Sequence of chain 1.A:
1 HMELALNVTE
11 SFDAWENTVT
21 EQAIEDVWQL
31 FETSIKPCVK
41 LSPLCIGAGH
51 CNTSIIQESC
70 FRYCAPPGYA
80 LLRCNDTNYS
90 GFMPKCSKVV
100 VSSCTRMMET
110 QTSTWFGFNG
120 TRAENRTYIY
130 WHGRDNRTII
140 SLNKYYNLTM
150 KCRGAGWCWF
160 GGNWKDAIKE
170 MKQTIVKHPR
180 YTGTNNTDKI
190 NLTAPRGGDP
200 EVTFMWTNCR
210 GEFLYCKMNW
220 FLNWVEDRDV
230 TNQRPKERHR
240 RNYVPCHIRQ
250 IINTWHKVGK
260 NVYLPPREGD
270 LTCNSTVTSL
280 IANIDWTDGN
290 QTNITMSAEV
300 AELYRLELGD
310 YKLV

Binding-site contacts:
Ligand atom C6 contacts residue ASN184 of chain 1.A at 4.0 Å.
Ligand atom N2 contacts residue ASN184 of chain 1.A at 3.0 Å (h-bond).
Ligand atom O5 contacts residue ASN184 of chain 1.A at 2.4 Å (h-bond).
Ligand atom C1 contacts residue ASN184 of chain 1.A at 1.4 Å.
Ligand atom C7 contacts residue ASN184 of chain 1.A at 4.3 Å.
Ligand atom C5 contacts residue ASN184 of chain 1.A at 3.1 Å.
Ligand atom C3 contacts residue ASN184 of chain 1.A at 3.5 Å.
Ligand atom C2 contacts residue ASN184 of chain 1.A at 2.7 Å.
Ligand atom C4 contacts residue ASN184 of chain 1.A at 3.9 Å.

This protein binds this small molecule.
Small molecule (SMILES): CC(=O)N[C@H]1[C@H](O[C@H]2[C@H](O)[C@@H](NC(C)=O)CO[C@@H]2CO)O[C@H](CO)[C@@H](O)[C@@H]1O